Binding-site contacts:
Ligand atom C2 contacts residue ARG357 of chain 1.A at 3.8 Å.
Ligand atom C6 contacts residue ZN1 of chain 1.P at 2.9 Å.
Ligand atom O5 contacts residue TRP325 of chain 1.A at 2.8 Å (h-bond).
Ligand atom C3 contacts residue ARG357 of chain 1.A at 3.7 Å.
Ligand atom C2 contacts residue ZN1 of chain 1.P at 3.8 Å.
Ligand atom O5 contacts residue ASP355 of chain 1.A at 3.1 Å (salt-bridge).
Ligand atom C6 contacts residue HIS28 of chain 1.A at 3.9 Å.
Ligand atom C2 contacts residue ASP355 of chain 1.A at 3.6 Å.
Ligand atom O6B contacts residue MET258 of chain 1.A at 3.1 Å.
Ligand atom O1 contacts residue TRP326 of chain 1.A at 3.6 Å.
Ligand atom O3 contacts residue HIS49 of chain 1.A at 2.9 Å (h-bond).
Ligand atom O5 contacts residue HIS26 of chain 1.A at 3.8 Å.
Ligand atom C4 contacts residue ARG357 of chain 1.A at 3.7 Å.
Ligand atom C5 contacts residue TRP325 of chain 1.A at 3.5 Å (hydrophobic).
Ligand atom O6B contacts residue HIS26 of chain 1.A at 3.2 Å (h-bond).
Ligand atom O1 contacts residue ASP355 of chain 1.A at 3.0 Å (salt-bridge).
Ligand atom C6 contacts residue ARG170 of chain 1.A at 3.5 Å.
Ligand atom O2 contacts residue HIS49 of chain 1.A at 3.5 Å (h-bond).
Ligand atom O1 contacts residue TYR50 of chain 1.A at 2.6 Å (h-bond).
Ligand atom C1 contacts residue TRP326 of chain 1.A at 3.6 Å (hydrophobic).
Ligand atom C5 contacts residue ZN1 of chain 1.P at 2.9 Å.
Ligand atom C6 contacts residue MET258 of chain 1.A at 3.5 Å (hydrophobic).
Ligand atom O6A contacts residue ARG170 of chain 1.A at 2.7 Å (salt-bridge).
Ligand atom O2 contacts residue ASP355 of chain 1.A at 3.9 Å.
Ligand atom O6A contacts residue MET258 of chain 1.A at 3.7 Å.
Ligand atom O3 contacts residue ARG357 of chain 1.A at 2.9 Å (salt-bridge).
Ligand atom C4 contacts residue HIS28 of chain 1.A at 3.7 Å.
Ligand atom O6B contacts residue ZN1 of chain 1.P at 2.3 Å.
Ligand atom O6B contacts residue HIS28 of chain 1.A at 3.2 Å (h-bond).
Ligand atom O5 contacts residue HIS28 of chain 1.A at 3.5 Å (h-bond).
Ligand atom C1 contacts residue ASP355 of chain 1.A at 3.8 Å.
Ligand atom O6A contacts residue SER223 of chain 1.A at 3.8 Å.
Ligand atom O6A contacts residue TRP325 of chain 1.A at 3.7 Å.
Ligand atom O4 contacts residue ARG357 of chain 1.A at 3.8 Å.
Ligand atom C6 contacts residue TRP325 of chain 1.A at 3.9 Å (hydrophobic).
Ligand atom C4 contacts residue ZN1 of chain 1.P at 3.5 Å.
Ligand atom C1 contacts residue TYR50 of chain 1.A at 3.2 Å (hydrophobic).
Ligand atom O6B contacts residue ARG170 of chain 1.A at 3.0 Å (salt-bridge).
Ligand atom O5 contacts residue ZN1 of chain 1.P at 1.9 Å.
Ligand atom O2 contacts residue ARG357 of chain 1.A at 2.6 Å (salt-bridge).

Sequence of chain 1.A:
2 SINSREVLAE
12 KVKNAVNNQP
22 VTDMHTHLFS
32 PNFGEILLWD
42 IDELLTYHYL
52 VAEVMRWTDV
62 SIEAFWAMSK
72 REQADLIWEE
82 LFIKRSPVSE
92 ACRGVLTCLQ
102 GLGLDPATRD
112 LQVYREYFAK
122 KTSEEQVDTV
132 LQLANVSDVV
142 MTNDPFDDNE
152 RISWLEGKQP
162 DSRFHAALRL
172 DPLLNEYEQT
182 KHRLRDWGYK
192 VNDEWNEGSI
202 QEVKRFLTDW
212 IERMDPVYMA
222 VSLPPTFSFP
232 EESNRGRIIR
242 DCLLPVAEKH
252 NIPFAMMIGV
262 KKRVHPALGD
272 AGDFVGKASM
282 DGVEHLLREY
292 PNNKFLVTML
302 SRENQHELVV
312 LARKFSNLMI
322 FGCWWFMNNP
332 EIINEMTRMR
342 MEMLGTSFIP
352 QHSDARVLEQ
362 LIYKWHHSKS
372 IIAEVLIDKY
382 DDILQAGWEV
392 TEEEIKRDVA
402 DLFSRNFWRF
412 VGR

A protein and the small-molecule ligand that binds it are described below.
Small molecule (SMILES): O=C[C@H](O)[C@@H](O)[C@H](O)[C@H](O)C(=O)O